Sequence of chain 1.A:
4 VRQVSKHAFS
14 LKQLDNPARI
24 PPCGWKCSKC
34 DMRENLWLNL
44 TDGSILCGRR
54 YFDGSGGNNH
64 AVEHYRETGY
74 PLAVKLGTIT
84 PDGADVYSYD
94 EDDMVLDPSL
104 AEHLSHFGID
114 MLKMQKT

A protein and the small-molecule ligand that binds it are described below.
Small molecule (SMILES): CC(C)(C)c1ccc(C(=O)CCC(=O)O)cc1

Binding-site contacts:
Ligand atom O2 contacts residue TYR90 of chain 1.A at 3.4 Å.
Ligand atom C9 contacts residue MET97 of chain 1.A at 4.0 Å (hydrophobic).
Ligand atom O1 contacts residue ARG52 of chain 1.A at 2.7 Å (salt-bridge).
Ligand atom O1 contacts residue GLY51 of chain 1.A at 3.2 Å.
Ligand atom O contacts residue TYR92 of chain 1.A at 2.8 Å (h-bond).
Ligand atom C12 contacts residue TYR92 of chain 1.A at 3.2 Å (hydrophobic).
Ligand atom C10 contacts residue TYR90 of chain 1.A at 3.5 Å (hydrophobic).
Ligand atom O2 contacts residue ARG52 of chain 1.A at 2.7 Å (salt-bridge).
Ligand atom C5 contacts residue TYR90 of chain 1.A at 3.5 Å (hydrophobic).
Ligand atom O contacts residue ALA64 of chain 1.A at 3.8 Å.
Ligand atom O contacts residue CYS50 of chain 1.A at 4.4 Å.
Ligand atom C7 contacts residue ARG52 of chain 1.A at 4.5 Å.
Ligand atom C6 contacts residue ARG52 of chain 1.A at 4.0 Å.
Ligand atom C13 contacts residue TYR92 of chain 1.A at 3.5 Å (hydrophobic).
Ligand atom C10 contacts residue ARG52 of chain 1.A at 3.8 Å.
Ligand atom C5 contacts residue ASP95 of chain 1.A at 4.2 Å.
Ligand atom O2 contacts residue TYR92 of chain 1.A at 4.1 Å.
Ligand atom C contacts residue MET97 of chain 1.A at 4.1 Å (hydrophobic).
Ligand atom C9 contacts residue TYR90 of chain 1.A at 4.0 Å (hydrophobic).
Ligand atom O contacts residue VAL65 of chain 1.A at 3.8 Å.
Ligand atom C2 contacts residue MET97 of chain 1.A at 4.1 Å (hydrophobic).
Ligand atom C8 contacts residue MET97 of chain 1.A at 4.4 Å (hydrophobic).
Ligand atom C13 contacts residue ARG52 of chain 1.A at 3.6 Å.
Ligand atom C12 contacts residue TYR90 of chain 1.A at 4.1 Å (hydrophobic).
Ligand atom O1 contacts residue TRP40 of chain 1.A at 3.8 Å.
Ligand atom O contacts residue GLY51 of chain 1.A at 3.8 Å.
Ligand atom C4 contacts residue TYR90 of chain 1.A at 3.9 Å (hydrophobic).
Ligand atom C11 contacts residue TYR90 of chain 1.A at 3.8 Å (hydrophobic).
Ligand atom C12 contacts residue TRP40 of chain 1.A at 3.6 Å (hydrophobic).
Ligand atom C8 contacts residue TYR90 of chain 1.A at 3.8 Å (hydrophobic).
Ligand atom C13 contacts residue GLY51 of chain 1.A at 3.7 Å.
Ligand atom C7 contacts residue TYR90 of chain 1.A at 3.6 Å (hydrophobic).
Ligand atom C11 contacts residue TRP40 of chain 1.A at 3.4 Å (hydrophobic).
Ligand atom O contacts residue ARG52 of chain 1.A at 3.7 Å.
Ligand atom C contacts residue TYR90 of chain 1.A at 4.0 Å (hydrophobic).
Ligand atom C contacts residue ASP95 of chain 1.A at 4.3 Å.
Ligand atom C contacts residue ASP96 of chain 1.A at 4.0 Å.
Ligand atom C6 contacts residue TYR90 of chain 1.A at 3.3 Å (hydrophobic).
Ligand atom C13 contacts residue TRP40 of chain 1.A at 3.8 Å (hydrophobic).
Ligand atom C8 contacts residue TRP40 of chain 1.A at 4.4 Å (hydrophobic).